The small molecule below binds the protein below.
Small molecule (SMILES): CC(=O)N[C@@H]1[C@@H](O)[C@H](O)[C@@H](CO)O[C@H]1O

Binding-site contacts:
Ligand atom C7 contacts residue GLU482 of chain 6.A at 4.4 Å.
Ligand atom O5 contacts residue ASN485 of chain 6.A at 2.3 Å (h-bond).
Ligand atom C5 contacts residue ASN485 of chain 6.A at 3.6 Å.
Ligand atom O7 contacts residue ARG465 of chain 6.A at 3.7 Å.
Ligand atom C8 contacts residue LYS469 of chain 6.A at 4.2 Å.
Ligand atom N2 contacts residue ARG465 of chain 6.A at 4.5 Å.
Ligand atom O7 contacts residue SER466 of chain 6.A at 4.3 Å.
Ligand atom O3 contacts residue ARG465 of chain 6.A at 4.0 Å.
Ligand atom C8 contacts residue GLU482 of chain 6.A at 3.9 Å.
Ligand atom C3 contacts residue ASN485 of chain 6.A at 3.9 Å.
Ligand atom N2 contacts residue ASN485 of chain 6.A at 3.1 Å (h-bond).
Ligand atom C8 contacts residue ARG465 of chain 6.A at 3.9 Å.
Ligand atom C7 contacts residue ARG465 of chain 6.A at 3.9 Å.
Ligand atom O7 contacts residue ASN485 of chain 6.A at 3.5 Å (h-bond).
Ligand atom C1 contacts residue ASN485 of chain 6.A at 1.4 Å.
Ligand atom C2 contacts residue ASN485 of chain 6.A at 2.5 Å.
Ligand atom C4 contacts residue ASN485 of chain 6.A at 4.2 Å.
Ligand atom C7 contacts residue ASN485 of chain 6.A at 3.5 Å.

Sequence of chain 6.A:
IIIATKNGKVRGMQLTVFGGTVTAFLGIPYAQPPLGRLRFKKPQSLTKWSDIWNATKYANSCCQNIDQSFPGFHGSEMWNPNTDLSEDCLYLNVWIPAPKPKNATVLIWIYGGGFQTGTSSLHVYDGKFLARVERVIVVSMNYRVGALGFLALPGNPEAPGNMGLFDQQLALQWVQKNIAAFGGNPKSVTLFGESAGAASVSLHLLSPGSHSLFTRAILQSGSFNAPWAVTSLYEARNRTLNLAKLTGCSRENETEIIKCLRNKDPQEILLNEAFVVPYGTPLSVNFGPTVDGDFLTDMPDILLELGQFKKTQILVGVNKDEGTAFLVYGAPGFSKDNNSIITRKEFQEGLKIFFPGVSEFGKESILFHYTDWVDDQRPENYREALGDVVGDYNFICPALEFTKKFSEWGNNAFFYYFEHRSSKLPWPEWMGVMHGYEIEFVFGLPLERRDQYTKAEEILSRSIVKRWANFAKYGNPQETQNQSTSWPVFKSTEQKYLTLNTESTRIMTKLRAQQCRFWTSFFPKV